Binding-site contacts:
Ligand atom CA contacts residue VAL4 of chain 58.E at 3.5 Å (hydrophobic).
Ligand atom C contacts residue VAL4 of chain 58.E at 4.4 Å (hydrophobic).
Ligand atom OE1 contacts residue VAL4 of chain 58.E at 3.3 Å (h-bond).
Ligand atom CB contacts residue ALA2 of chain 58.E at 4.0 Å (hydrophobic).
Ligand atom OE2 contacts residue VAL4 of chain 58.E at 3.6 Å.
Ligand atom CB contacts residue GLN3 of chain 58.E at 3.6 Å.
Ligand atom C contacts residue ALA2 of chain 58.E at 3.6 Å (hydrophobic).
Ligand atom CA contacts residue ALA2 of chain 58.E at 3.8 Å (hydrophobic).
Ligand atom N contacts residue ALA2 of chain 58.E at 2.8 Å (h-bond).
Ligand atom CA contacts residue VAL4 of chain 58.E at 4.0 Å (hydrophobic).
Ligand atom CB contacts residue ALA2 of chain 58.E at 3.5 Å (hydrophobic).
Ligand atom C contacts residue GLN3 of chain 58.E at 3.8 Å.
Ligand atom N contacts residue ALA2 of chain 58.E at 4.3 Å.
Ligand atom C contacts residue VAL4 of chain 58.E at 3.5 Å (hydrophobic).
Ligand atom N contacts residue VAL4 of chain 58.E at 3.0 Å (h-bond).
Ligand atom CG2 contacts residue GLN3 of chain 58.E at 3.9 Å.
Ligand atom CG1 contacts residue GLN3 of chain 58.E at 3.0 Å.
Ligand atom CB contacts residue GLN3 of chain 58.E at 4.1 Å.
Ligand atom O contacts residue GLN3 of chain 58.E at 3.0 Å (h-bond).
Ligand atom N contacts residue VAL4 of chain 58.E at 4.1 Å.
Ligand atom O contacts residue VAL4 of chain 58.E at 4.4 Å.
Ligand atom C contacts residue VAL4 of chain 58.E at 4.5 Å (hydrophobic).
Ligand atom CG2 contacts residue VAL4 of chain 58.E at 3.4 Å (hydrophobic).
Ligand atom N contacts residue GLN3 of chain 58.E at 4.5 Å.
Ligand atom CD contacts residue VAL4 of chain 58.E at 3.8 Å (hydrophobic).
Ligand atom CB contacts residue VAL4 of chain 58.E at 4.2 Å (hydrophobic).
Ligand atom CA contacts residue GLN3 of chain 58.E at 4.3 Å.
Ligand atom C contacts residue ALA2 of chain 58.E at 4.2 Å (hydrophobic).
Ligand atom O contacts residue VAL4 of chain 58.E at 4.2 Å.
Ligand atom CA contacts residue ALA2 of chain 58.E at 3.4 Å (hydrophobic).
Ligand atom OG contacts residue GLN3 of chain 58.E at 3.3 Å (h-bond).
Ligand atom CG2 contacts residue ALA2 of chain 58.E at 4.3 Å (hydrophobic).
Ligand atom CG2 contacts residue SER5 of chain 58.E at 3.2 Å.
Ligand atom CB contacts residue VAL4 of chain 58.E at 4.0 Å (hydrophobic).

This small molecule binds to this protein.
Small molecule (SMILES): CC[C@H](C)[C@H](N)C(=O)N[C@@H](CO)C(=O)N[C@@H](CCC(=O)O)C(=O)N[C@H](C=O)C(C)C

Sequence of chain 58.E:
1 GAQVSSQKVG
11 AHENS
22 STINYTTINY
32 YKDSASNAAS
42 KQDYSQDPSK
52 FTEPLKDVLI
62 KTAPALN